Sequence of chain 2.B:
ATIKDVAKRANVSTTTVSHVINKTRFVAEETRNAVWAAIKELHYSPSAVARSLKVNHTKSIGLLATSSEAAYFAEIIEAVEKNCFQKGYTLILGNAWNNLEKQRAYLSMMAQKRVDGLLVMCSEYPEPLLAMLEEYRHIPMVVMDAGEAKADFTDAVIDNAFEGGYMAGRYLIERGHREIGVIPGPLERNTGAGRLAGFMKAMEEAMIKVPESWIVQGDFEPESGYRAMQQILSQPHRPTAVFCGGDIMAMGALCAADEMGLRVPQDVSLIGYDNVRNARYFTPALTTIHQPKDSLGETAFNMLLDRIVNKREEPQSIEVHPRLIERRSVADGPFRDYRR

The protein below binds the small molecule below.
Small molecule (SMILES): O=c1[nH]cnc2nc[nH]c12

Binding-site contacts:
Ligand atom N1 contacts residue TYR72 of chain 2.B at 4.4 Å.
Ligand atom N9 contacts residue PHE220 of chain 2.B at 3.7 Å.
Ligand atom C2 contacts residue PHE220 of chain 2.B at 3.5 Å (hydrophobic).
Ligand atom C4 contacts residue TYR72 of chain 2.B at 3.1 Å (hydrophobic).
Ligand atom N9 contacts residue ARG195 of chain 2.B at 3.9 Å.
Ligand atom C4 contacts residue PHE220 of chain 2.B at 3.5 Å (hydrophobic).
Ligand atom N1 contacts residue ARG189 of chain 2.B at 3.9 Å.
Ligand atom N7 contacts residue ARG195 of chain 2.B at 4.3 Å.
Ligand atom C6 contacts residue TYR72 of chain 2.B at 4.2 Å (hydrophobic).
Ligand atom N9 contacts residue ASP274 of chain 2.B at 2.7 Å (salt-bridge).
Ligand atom C6 contacts residue PHE220 of chain 2.B at 3.2 Å (hydrophobic).
Ligand atom N3 contacts residue PHE220 of chain 2.B at 3.8 Å.
Ligand atom C5 contacts residue PHE220 of chain 2.B at 3.4 Å (hydrophobic).
Ligand atom N3 contacts residue TYR72 of chain 2.B at 3.2 Å.
Ligand atom N1 contacts residue PHE220 of chain 2.B at 3.4 Å.
Ligand atom C8 contacts residue PHE220 of chain 2.B at 3.6 Å (hydrophobic).
Ligand atom C8 contacts residue ASP274 of chain 2.B at 3.6 Å.
Ligand atom C5 contacts residue THR191 of chain 2.B at 3.8 Å.
Ligand atom C2 contacts residue TYR72 of chain 2.B at 4.0 Å (hydrophobic).
Ligand atom O6 contacts residue ARG189 of chain 2.B at 2.8 Å (salt-bridge).
Ligand atom C4 contacts residue ASP274 of chain 2.B at 3.6 Å.
Ligand atom C6 contacts residue THR191 of chain 2.B at 4.2 Å.
Ligand atom C8 contacts residue THR191 of chain 2.B at 3.5 Å.
Ligand atom N3 contacts residue ASP274 of chain 2.B at 3.8 Å.
Ligand atom N7 contacts residue PHE220 of chain 2.B at 3.2 Å.
Ligand atom C8 contacts residue TYR72 of chain 2.B at 3.4 Å (hydrophobic).
Ligand atom C6 contacts residue ARG189 of chain 2.B at 3.7 Å.
Ligand atom C2 contacts residue PHE73 of chain 2.B at 4.2 Å (hydrophobic).
Ligand atom C2 contacts residue ALA70 of chain 2.B at 4.4 Å (hydrophobic).
Ligand atom C8 contacts residue ARG195 of chain 2.B at 3.4 Å.
Ligand atom N9 contacts residue TYR72 of chain 2.B at 3.1 Å.
Ligand atom C5 contacts residue TYR72 of chain 2.B at 3.5 Å (hydrophobic).
Ligand atom O6 contacts residue PHE220 of chain 2.B at 3.2 Å.
Ligand atom O6 contacts residue THR191 of chain 2.B at 4.0 Å.
Ligand atom N7 contacts residue TYR72 of chain 2.B at 3.6 Å.
Ligand atom O6 contacts residue SER123 of chain 2.B at 4.3 Å.
Ligand atom N1 contacts residue PHE73 of chain 2.B at 3.6 Å.
Ligand atom O6 contacts residue PHE73 of chain 2.B at 3.6 Å.
Ligand atom N7 contacts residue THR191 of chain 2.B at 2.7 Å (h-bond).
Ligand atom C6 contacts residue PHE73 of chain 2.B at 3.7 Å (hydrophobic).